Sequence of chain 1.A:
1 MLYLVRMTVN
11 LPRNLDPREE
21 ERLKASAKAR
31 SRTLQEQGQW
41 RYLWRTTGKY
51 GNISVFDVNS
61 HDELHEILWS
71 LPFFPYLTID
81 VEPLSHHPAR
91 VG

This protein binds this small molecule.
Small molecule (SMILES): O=C1C=C[C@H]([C@H](Cl)C(=O)O)O1

Binding-site contacts:
Ligand atom CAF contacts residue TRP40 of chain 1.D at 3.8 Å (hydrophobic).
Ligand atom OAG contacts residue ALA27 of chain 1.D at 3.4 Å.
Ligand atom CAF contacts residue ASN52 of chain 1.D at 3.9 Å.
Ligand atom OAB contacts residue HIS87 of chain 1.A at 4.0 Å.
Ligand atom CAJ contacts residue PHE73 of chain 1.D at 3.6 Å (hydrophobic).
Ligand atom CAE contacts residue SER31 of chain 1.D at 3.9 Å.
Ligand atom OAB contacts residue LYS28 of chain 1.D at 3.6 Å.
Ligand atom OAA contacts residue HIS87 of chain 1.A at 2.9 Å (h-bond).
Ligand atom CAI contacts residue ALA89 of chain 1.A at 3.9 Å (hydrophobic).
Ligand atom OAB contacts residue SER31 of chain 1.D at 3.6 Å (h-bond).
Ligand atom OAB contacts residue ALA89 of chain 1.A at 3.1 Å.
Ligand atom CAJ contacts residue VAL9 of chain 1.D at 4.0 Å (hydrophobic).
Ligand atom CLAD contacts residue VAL9 of chain 1.D at 3.5 Å.
Ligand atom OAA contacts residue ASN52 of chain 1.D at 3.0 Å (h-bond).
Ligand atom CAI contacts residue SER31 of chain 1.D at 4.0 Å.
Ligand atom CAJ contacts residue ASN52 of chain 1.D at 4.1 Å.
Ligand atom CLAD contacts residue ASN52 of chain 1.D at 3.2 Å.
Ligand atom OAG contacts residue PHE73 of chain 1.D at 3.5 Å.
Ligand atom OAC contacts residue ARG45 of chain 1.D at 3.7 Å.
Ligand atom OAC contacts residue TYR50 of chain 1.D at 3.9 Å.
Ligand atom OAA contacts residue ARG45 of chain 1.D at 3.4 Å (salt-bridge).
Ligand atom CAI contacts residue ALA27 of chain 1.D at 4.0 Å (hydrophobic).
Ligand atom CAH contacts residue HIS87 of chain 1.A at 3.3 Å.
Ligand atom OAC contacts residue HIS87 of chain 1.A at 3.1 Å (h-bond).
Ligand atom CAE contacts residue ALA89 of chain 1.A at 4.2 Å (hydrophobic).
Ligand atom CAH contacts residue ARG45 of chain 1.D at 3.9 Å.
Ligand atom CAE contacts residue HIS87 of chain 1.A at 3.6 Å.
Ligand atom CAF contacts residue HIS87 of chain 1.A at 4.2 Å.
Ligand atom CAK contacts residue PHE73 of chain 1.D at 3.6 Å (hydrophobic).
Ligand atom CLAD contacts residue MET7 of chain 1.D at 4.1 Å.
Ligand atom CAI contacts residue LYS28 of chain 1.D at 4.4 Å.
Ligand atom OAA contacts residue GLY51 of chain 1.D at 3.9 Å.
Ligand atom CAI contacts residue HIS87 of chain 1.A at 3.9 Å.
Ligand atom CLAD contacts residue LEU77 of chain 1.D at 3.9 Å.
Ligand atom CLAD contacts residue PHE73 of chain 1.D at 4.4 Å.
Ligand atom CAH contacts residue ASN52 of chain 1.D at 4.0 Å.
Ligand atom CAK contacts residue ALA27 of chain 1.D at 4.3 Å (hydrophobic).
Ligand atom OAB contacts residue ALA27 of chain 1.D at 3.7 Å.
Ligand atom CAH contacts residue TYR50 of chain 1.D at 4.3 Å (hydrophobic).
Ligand atom CAE contacts residue TRP40 of chain 1.D at 4.1 Å (hydrophobic).

Sequence of chain 1.D:
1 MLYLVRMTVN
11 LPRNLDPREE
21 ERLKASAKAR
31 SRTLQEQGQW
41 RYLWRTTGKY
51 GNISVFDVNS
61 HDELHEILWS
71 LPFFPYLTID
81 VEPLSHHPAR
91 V